Sequence of chain 1.F:
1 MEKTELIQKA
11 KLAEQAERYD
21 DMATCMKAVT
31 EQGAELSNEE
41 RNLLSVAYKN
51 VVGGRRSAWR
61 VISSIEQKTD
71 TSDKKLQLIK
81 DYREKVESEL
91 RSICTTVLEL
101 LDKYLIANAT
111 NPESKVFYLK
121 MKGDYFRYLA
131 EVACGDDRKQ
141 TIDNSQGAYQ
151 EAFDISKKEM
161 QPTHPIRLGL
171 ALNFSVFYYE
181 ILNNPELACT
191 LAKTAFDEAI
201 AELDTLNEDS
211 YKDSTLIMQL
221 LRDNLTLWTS

Binding-site contacts:
Ligand atom OG contacts residue TRP228 of chain 1.F at 2.7 Å (h-bond).
Ligand atom CA contacts residue ASN224 of chain 1.F at 3.7 Å.
Ligand atom N contacts residue ASN173 of chain 1.F at 2.9 Å (h-bond).
Ligand atom O2P contacts residue TYR128 of chain 1.F at 2.5 Å (h-bond).
Ligand atom C contacts residue LEU172 of chain 1.F at 3.6 Å (hydrophobic).
Ligand atom NE contacts residue ARG60 of chain 1.F at 3.2 Å (salt-bridge).
Ligand atom NH2 contacts residue GLU180 of chain 1.F at 3.5 Å (salt-bridge).
Ligand atom CZ contacts residue ARG60 of chain 1.F at 3.5 Å.
Ligand atom CB contacts residue ASN224 of chain 1.F at 3.7 Å.
Ligand atom NH2 contacts residue ARG56 of chain 1.F at 3.6 Å.
Ligand atom NH2 contacts residue GLU131 of chain 1.F at 3.7 Å.
Ligand atom OG contacts residue TYR179 of chain 1.F at 3.4 Å.
Ligand atom P contacts residue TYR128 of chain 1.F at 3.7 Å.
Ligand atom CB contacts residue ASN173 of chain 1.F at 3.7 Å.
Ligand atom O contacts residue LEU227 of chain 1.F at 3.7 Å.
Ligand atom O contacts residue ASN42 of chain 1.F at 3.2 Å (h-bond).
Ligand atom N contacts residue GLU180 of chain 1.F at 3.4 Å (salt-bridge).
Ligand atom NH1 contacts residue ARG60 of chain 1.F at 3.7 Å.
Ligand atom O contacts residue ASN224 of chain 1.F at 2.7 Å (h-bond).
Ligand atom CD contacts residue ARG60 of chain 1.F at 3.6 Å.
Ligand atom N contacts residue LEU172 of chain 1.F at 3.4 Å.
Ligand atom O3P contacts residue TYR128 of chain 1.F at 3.7 Å.
Ligand atom O3P contacts residue LYS49 of chain 1.F at 3.2 Å.
Ligand atom O2P contacts residue ARG127 of chain 1.F at 2.8 Å (salt-bridge).
Ligand atom P contacts residue ARG56 of chain 1.F at 3.6 Å.
Ligand atom O1P contacts residue ARG127 of chain 1.F at 2.8 Å (salt-bridge).
Ligand atom CB contacts residue ASN173 of chain 1.F at 3.5 Å.
Ligand atom CA contacts residue LEU172 of chain 1.F at 3.6 Å (hydrophobic).
Ligand atom O contacts residue VAL46 of chain 1.F at 3.3 Å.
Ligand atom O contacts residue LYS49 of chain 1.F at 2.9 Å (salt-bridge).
Ligand atom O contacts residue VAL176 of chain 1.F at 3.3 Å.
Ligand atom O1P contacts residue ARG56 of chain 1.F at 2.9 Å (salt-bridge).
Ligand atom NH2 contacts residue ARG60 of chain 1.F at 3.7 Å.
Ligand atom CB contacts residue TRP228 of chain 1.F at 3.5 Å (hydrophobic).
Ligand atom N contacts residue ASN224 of chain 1.F at 2.8 Å (h-bond).
Ligand atom OG contacts residue GLU180 of chain 1.F at 3.7 Å.
Ligand atom CB contacts residue GLU180 of chain 1.F at 3.2 Å.
Ligand atom O3P contacts residue ARG56 of chain 1.F at 2.6 Å (salt-bridge).
Ligand atom CA contacts residue ASN173 of chain 1.F at 3.7 Å.
Ligand atom O contacts residue GLU180 of chain 1.F at 3.7 Å.

A small-molecule ligand and the protein it binds are described below.
Small molecule (SMILES): CSCC[C@H](NC(=O)[C@H](COP(=O)(O)O)NC(=O)[C@H](CO)NC(=O)[C@H](CO)NC(=O)[C@@H](N)CCCNC(N)=[NH2+])C(=O)N[C@@H](C)C(=O)N[C@@H](C)C=O